Sequence of chain 1.A:
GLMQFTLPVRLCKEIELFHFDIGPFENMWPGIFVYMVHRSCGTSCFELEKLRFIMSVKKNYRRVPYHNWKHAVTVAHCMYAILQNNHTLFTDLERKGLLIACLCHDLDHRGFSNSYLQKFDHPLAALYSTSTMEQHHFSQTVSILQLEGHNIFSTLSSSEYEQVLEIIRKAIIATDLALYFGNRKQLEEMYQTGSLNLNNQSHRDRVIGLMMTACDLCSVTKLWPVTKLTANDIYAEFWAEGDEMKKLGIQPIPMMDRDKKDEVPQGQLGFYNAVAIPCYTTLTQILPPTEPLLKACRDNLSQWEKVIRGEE

Binding-site contacts:
Ligand atom O22 contacts residue LEU229 of chain 1.A at 3.8 Å.
Ligand atom S13 contacts residue PHE283 of chain 1.A at 3.5 Å.
Ligand atom C9 contacts residue TYR247 of chain 1.A at 3.5 Å (hydrophobic).
Ligand atom N4 contacts residue TYR247 of chain 1.A at 2.5 Å (h-bond).
Ligand atom N11 contacts residue PRO266 of chain 1.A at 3.6 Å.
Ligand atom C14 contacts residue GLN280 of chain 1.A at 3.6 Å.
Ligand atom C12 contacts residue PRO266 of chain 1.A at 3.5 Å (hydrophobic).
Ligand atom S6 contacts residue TYR247 of chain 1.A at 3.6 Å.
Ligand atom S13 contacts residue TYR247 of chain 1.A at 3.9 Å.
Ligand atom C12 contacts residue GLU275 of chain 1.A at 3.9 Å.
Ligand atom C12 contacts residue LYS272 of chain 1.A at 3.4 Å.
Ligand atom C8 contacts residue GLY279 of chain 1.A at 3.8 Å.
Ligand atom N7 contacts residue MET267 of chain 1.A at 3.7 Å.
Ligand atom C1 contacts residue GLY279 of chain 1.A at 3.5 Å.
Ligand atom N11 contacts residue MET267 of chain 1.A at 3.8 Å.
Ligand atom C9 contacts residue MET267 of chain 1.A at 3.8 Å (hydrophobic).
Ligand atom C15 contacts residue GLN280 of chain 1.A at 3.7 Å.
Ligand atom C21 contacts residue ILE246 of chain 1.A at 3.6 Å (hydrophobic).
Ligand atom C1 contacts residue MET267 of chain 1.A at 3.6 Å (hydrophobic).
Ligand atom C19 contacts residue PHE250 of chain 1.A at 3.5 Å (hydrophobic).
Ligand atom C2 contacts residue GLY279 of chain 1.A at 3.8 Å.
Ligand atom C18 contacts residue PHE283 of chain 1.A at 3.6 Å (hydrophobic).
Ligand atom C19 contacts residue PHE283 of chain 1.A at 3.9 Å (hydrophobic).
Ligand atom C3 contacts residue GLY279 of chain 1.A at 3.5 Å.
Ligand atom N17 contacts residue GLN280 of chain 1.A at 3.0 Å (h-bond).
Ligand atom C14 contacts residue TYR247 of chain 1.A at 3.5 Å (hydrophobic).
Ligand atom N7 contacts residue GLY279 of chain 1.A at 3.4 Å (h-bond).
Ligand atom C20 contacts residue ILE246 of chain 1.A at 3.6 Å (hydrophobic).
Ligand atom C2 contacts residue MET267 of chain 1.A at 3.6 Å (hydrophobic).
Ligand atom C21 contacts residue PHE283 of chain 1.A at 3.9 Å (hydrophobic).
Ligand atom C20 contacts residue GLN280 of chain 1.A at 3.9 Å.
Ligand atom C23 contacts residue ILE246 of chain 1.A at 3.6 Å (hydrophobic).
Ligand atom C16 contacts residue PHE283 of chain 1.A at 3.8 Å (hydrophobic).
Ligand atom O22 contacts residue PHE283 of chain 1.A at 3.6 Å.
Ligand atom S6 contacts residue MET267 of chain 1.A at 3.9 Å.
Ligand atom C9 contacts residue GLY279 of chain 1.A at 3.6 Å.
Ligand atom C1 contacts residue TYR247 of chain 1.A at 3.5 Å (hydrophobic).
Ligand atom N4 contacts residue MET267 of chain 1.A at 3.5 Å.
Ligand atom C5 contacts residue MET267 of chain 1.A at 3.7 Å (hydrophobic).
Ligand atom S6 contacts residue VAL276 of chain 1.A at 3.6 Å.

A small-molecule ligand and the protein it binds are described below.
Small molecule (SMILES): COc1c(C)cnc(CSc2nc3ccc4ncsc4c3[nH]2)c1C